Binding-site contacts:
Ligand atom C7 contacts residue ARG79 of chain 1.A at 3.8 Å.
Ligand atom C8 contacts residue SER24 of chain 1.A at 3.6 Å.
Ligand atom C7 contacts residue ASN42 of chain 1.A at 3.6 Å.
Ligand atom C1 contacts residue SER24 of chain 1.A at 4.0 Å.
Ligand atom O6 contacts residue ASN42 of chain 1.A at 4.0 Å.
Ligand atom O7 contacts residue ASN42 of chain 1.A at 3.8 Å.
Ligand atom N2 contacts residue SER24 of chain 1.A at 2.9 Å (h-bond).
Ligand atom C1 contacts residue ASN42 of chain 1.A at 1.4 Å.
Ligand atom C2 contacts residue SER24 of chain 1.A at 3.8 Å.
Ligand atom C7 contacts residue ARG25 of chain 1.A at 4.1 Å.
Ligand atom N2 contacts residue ASN42 of chain 1.A at 3.1 Å (h-bond).
Ligand atom N2 contacts residue ARG25 of chain 1.A at 4.1 Å.
Ligand atom C3 contacts residue ASN42 of chain 1.A at 3.9 Å.
Ligand atom C8 contacts residue VAL75 of chain 1.A at 4.5 Å (hydrophobic).
Ligand atom O7 contacts residue ARG25 of chain 1.A at 4.0 Å.
Ligand atom O7 contacts residue ARG79 of chain 1.A at 2.7 Å (salt-bridge).
Ligand atom C5 contacts residue ASN42 of chain 1.A at 3.6 Å.
Ligand atom C8 contacts residue ARG25 of chain 1.A at 3.8 Å.
Ligand atom C2 contacts residue ASN42 of chain 1.A at 2.6 Å.
Ligand atom C3 contacts residue SER24 of chain 1.A at 4.0 Å.
Ligand atom C7 contacts residue SER24 of chain 1.A at 3.7 Å.
Ligand atom O5 contacts residue ASN42 of chain 1.A at 2.3 Å (h-bond).
Ligand atom C4 contacts residue ASN42 of chain 1.A at 4.3 Å.
Ligand atom C8 contacts residue TRP23 of chain 1.A at 3.4 Å (hydrophobic).

This protein binds this small molecule.
Small molecule (SMILES): CC(=O)N[C@H]1[C@H](O[C@H]2[C@H](O)[C@@H](NC(C)=O)CO[C@@H]2CO)O[C@H](CO)[C@@H](O)[C@@H]1O

Sequence of chain 1.A:
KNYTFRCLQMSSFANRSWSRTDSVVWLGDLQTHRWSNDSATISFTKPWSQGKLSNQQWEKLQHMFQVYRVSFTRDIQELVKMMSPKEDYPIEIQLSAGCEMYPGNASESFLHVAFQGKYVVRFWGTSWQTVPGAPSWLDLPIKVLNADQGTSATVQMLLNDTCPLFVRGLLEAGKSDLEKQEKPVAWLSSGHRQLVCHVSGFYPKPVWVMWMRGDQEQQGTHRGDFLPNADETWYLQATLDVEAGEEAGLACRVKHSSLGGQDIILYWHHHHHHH